The protein below binds the small molecule below.
Small molecule (SMILES): Nc1ncnc2c1ncn2[C@@H]1O[C@H](CO[P](=O)(O)O[P](=O)(O)NP(=O)(O)O)[C@@H](O)[C@H]1O

Sequence of chain 1.A:
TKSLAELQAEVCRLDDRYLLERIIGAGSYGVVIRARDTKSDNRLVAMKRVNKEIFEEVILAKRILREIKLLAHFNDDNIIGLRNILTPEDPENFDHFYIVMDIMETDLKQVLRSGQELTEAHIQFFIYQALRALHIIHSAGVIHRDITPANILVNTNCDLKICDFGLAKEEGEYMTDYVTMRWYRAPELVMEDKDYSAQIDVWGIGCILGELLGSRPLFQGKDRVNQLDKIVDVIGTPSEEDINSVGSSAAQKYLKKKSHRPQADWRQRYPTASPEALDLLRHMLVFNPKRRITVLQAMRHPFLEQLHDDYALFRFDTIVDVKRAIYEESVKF

Binding-site contacts:
Ligand atom C2 contacts residue ILE28 of chain 1.A at 3.6 Å (hydrophobic).
Ligand atom O2G contacts residue GLU71 of chain 1.A at 3.0 Å (salt-bridge).
Ligand atom N3 contacts residue ILE28 of chain 1.A at 3.6 Å.
Ligand atom O3A contacts residue LYS52 of chain 1.A at 3.1 Å (salt-bridge).
Ligand atom O2G contacts residue LYS52 of chain 1.A at 2.9 Å (salt-bridge).
Ligand atom O1B contacts residue GLY31 of chain 1.A at 3.5 Å.
Ligand atom C2' contacts residue ASP111 of chain 1.A at 3.3 Å.
Ligand atom N3B contacts residue MG1 of chain 1.C at 3.7 Å.
Ligand atom C6 contacts residue LEU157 of chain 1.A at 3.6 Å (hydrophobic).
Ligand atom C6 contacts residue ALA50 of chain 1.A at 3.5 Å (hydrophobic).
Ligand atom O3' contacts residue ALA154 of chain 1.A at 2.8 Å (h-bond).
Ligand atom O1G contacts residue LYS52 of chain 1.A at 3.3 Å (salt-bridge).
Ligand atom N6 contacts residue ILE84 of chain 1.A at 3.7 Å.
Ligand atom PG contacts residue LYS52 of chain 1.A at 3.5 Å.
Ligand atom O2' contacts residue ASP111 of chain 1.A at 2.4 Å (salt-bridge).
Ligand atom C5 contacts residue LEU157 of chain 1.A at 3.6 Å (hydrophobic).
Ligand atom PB contacts residue ASP168 of chain 1.A at 3.4 Å.
Ligand atom C6 contacts residue ASP106 of chain 1.A at 3.7 Å.
Ligand atom O1A contacts residue ASP168 of chain 1.A at 2.9 Å (salt-bridge).
Ligand atom N1 contacts residue MET108 of chain 1.A at 3.1 Å (h-bond).
Ligand atom PB contacts residue MG1 of chain 1.C at 3.4 Å.
Ligand atom PA contacts residue MG1 of chain 1.C at 3.3 Å.
Ligand atom O2B contacts residue MG1 of chain 1.C at 2.3 Å.
Ligand atom O1A contacts residue ASN155 of chain 1.A at 3.2 Å (h-bond).
Ligand atom O3' contacts residue ASP111 of chain 1.A at 3.4 Å (salt-bridge).
Ligand atom PG contacts residue ASP168 of chain 1.A at 3.6 Å.
Ligand atom O2A contacts residue LYS52 of chain 1.A at 2.8 Å (salt-bridge).
Ligand atom C2 contacts residue MET108 of chain 1.A at 3.3 Å (hydrophobic).
Ligand atom O1A contacts residue MG1 of chain 1.C at 2.0 Å.
Ligand atom O2G contacts residue ASP168 of chain 1.A at 2.9 Å (salt-bridge).
Ligand atom C3' contacts residue ALA154 of chain 1.A at 3.6 Å (hydrophobic).
Ligand atom N3B contacts residue ASP168 of chain 1.A at 2.6 Å (salt-bridge).
Ligand atom N1 contacts residue ILE107 of chain 1.A at 3.4 Å.
Ligand atom O2B contacts residue ASP168 of chain 1.A at 3.2 Å (salt-bridge).
Ligand atom O4' contacts residue VAL36 of chain 1.A at 3.4 Å.
Ligand atom C2 contacts residue ILE107 of chain 1.A at 3.6 Å (hydrophobic).
Ligand atom N7 contacts residue MET105 of chain 1.A at 3.6 Å.
Ligand atom PA contacts residue LYS52 of chain 1.A at 3.6 Å.
Ligand atom N6 contacts residue ASP106 of chain 1.A at 2.6 Å (salt-bridge).
Ligand atom N6 contacts residue ALA50 of chain 1.A at 3.3 Å.